Sequence of chain 1.A:
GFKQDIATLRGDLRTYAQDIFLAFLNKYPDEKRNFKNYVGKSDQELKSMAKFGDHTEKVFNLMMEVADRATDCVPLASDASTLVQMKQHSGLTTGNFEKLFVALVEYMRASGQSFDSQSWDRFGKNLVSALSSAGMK

Binding-site contacts:
Ligand atom BR1 contacts residue ALA17 of chain 1.A at 3.8 Å.
Ligand atom C03 contacts residue LEU100 of chain 1.A at 4.1 Å (hydrophobic).
Ligand atom C09 contacts residue ALA17 of chain 1.A at 4.4 Å (hydrophobic).
Ligand atom BR5 contacts residue HEM1 of chain 1.C at 3.4 Å.
Ligand atom BR5 contacts residue PHE24 of chain 1.A at 4.0 Å.
Ligand atom BR1 contacts residue PHE60 of chain 1.A at 3.7 Å.
Ligand atom BR5 contacts residue PHE21 of chain 1.A at 4.0 Å.
Ligand atom O07 contacts residue VAL59 of chain 1.A at 4.2 Å.
Ligand atom C08 contacts residue THR56 of chain 1.A at 3.9 Å.
Ligand atom O07 contacts residue PHE21 of chain 1.A at 3.2 Å.
Ligand atom O07 contacts residue PHE35 of chain 1.A at 3.2 Å.
Ligand atom C06 contacts residue PHE21 of chain 1.A at 3.3 Å (hydrophobic).
Ligand atom C08 contacts residue HIS55 of chain 1.A at 3.4 Å.
Ligand atom C08 contacts residue PHE21 of chain 1.A at 3.6 Å (hydrophobic).
Ligand atom C08 contacts residue VAL59 of chain 1.A at 3.6 Å (hydrophobic).
Ligand atom C09 contacts residue PHE21 of chain 1.A at 3.7 Å (hydrophobic).
Ligand atom C03 contacts residue VAL59 of chain 1.A at 3.7 Å (hydrophobic).
Ligand atom BR5 contacts residue LEU100 of chain 1.A at 4.1 Å.
Ligand atom C09 contacts residue THR56 of chain 1.A at 3.9 Å.
Ligand atom C04 contacts residue VAL59 of chain 1.A at 3.8 Å (hydrophobic).
Ligand atom O07 contacts residue HIS55 of chain 1.A at 2.6 Å (h-bond).
Ligand atom BR1 contacts residue PHE21 of chain 1.A at 4.1 Å.
Ligand atom BR5 contacts residue PHE35 of chain 1.A at 4.1 Å.
Ligand atom BR1 contacts residue ILE20 of chain 1.A at 3.8 Å.
Ligand atom C02 contacts residue PHE21 of chain 1.A at 3.8 Å (hydrophobic).
Ligand atom C06 contacts residue HIS55 of chain 1.A at 3.4 Å.
Ligand atom C06 contacts residue VAL59 of chain 1.A at 3.7 Å (hydrophobic).
Ligand atom C02 contacts residue VAL59 of chain 1.A at 3.6 Å (hydrophobic).
Ligand atom C09 contacts residue VAL59 of chain 1.A at 3.5 Å (hydrophobic).
Ligand atom BR1 contacts residue MET63 of chain 1.A at 4.4 Å.
Ligand atom C02 contacts residue ALA17 of chain 1.A at 4.5 Å (hydrophobic).
Ligand atom C03 contacts residue PHE21 of chain 1.A at 3.7 Å (hydrophobic).
Ligand atom C04 contacts residue PHE21 of chain 1.A at 3.3 Å (hydrophobic).

This small molecule binds to this protein.
Small molecule (SMILES): Oc1ccc(Br)cc1Br